Sequence of chain 1.C:
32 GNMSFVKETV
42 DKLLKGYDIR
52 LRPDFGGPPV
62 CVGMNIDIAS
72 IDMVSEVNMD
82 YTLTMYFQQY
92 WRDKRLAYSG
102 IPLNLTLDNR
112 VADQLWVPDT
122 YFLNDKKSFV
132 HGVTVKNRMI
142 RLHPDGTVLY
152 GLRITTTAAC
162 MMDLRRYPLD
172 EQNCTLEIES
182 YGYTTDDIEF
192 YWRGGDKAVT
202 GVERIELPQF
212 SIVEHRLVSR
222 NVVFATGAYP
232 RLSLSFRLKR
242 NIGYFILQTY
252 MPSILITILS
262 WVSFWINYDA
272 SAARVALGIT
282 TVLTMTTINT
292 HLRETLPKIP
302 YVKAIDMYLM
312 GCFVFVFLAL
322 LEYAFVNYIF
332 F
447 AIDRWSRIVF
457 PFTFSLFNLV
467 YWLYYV

The small molecule below binds the protein below.
Small molecule (SMILES): CC(=O)N[C@H]1[C@H](O[C@H]2[C@H](O)[C@@H](NC(C)=O)CO[C@@H]2CO)O[C@H](CO)[C@@H](O)[C@@H]1O

Binding-site contacts:
Ligand atom C5 contacts residue ASN105 of chain 1.C at 3.7 Å.
Ligand atom C4 contacts residue ASN105 of chain 1.C at 4.2 Å.
Ligand atom C6 contacts residue HIS144 of chain 1.C at 4.2 Å.
Ligand atom O7 contacts residue ASN105 of chain 1.C at 3.5 Å (h-bond).
Ligand atom C2 contacts residue ASN105 of chain 1.C at 2.5 Å.
Ligand atom C8 contacts residue ASN105 of chain 1.C at 4.2 Å.
Ligand atom N2 contacts residue ASN105 of chain 1.C at 2.9 Å (h-bond).
Ligand atom C5 contacts residue HIS144 of chain 1.C at 4.0 Å.
Ligand atom O5 contacts residue ASN105 of chain 1.C at 2.4 Å (h-bond).
Ligand atom C7 contacts residue ASN105 of chain 1.C at 3.4 Å.
Ligand atom O5 contacts residue HIS144 of chain 1.C at 3.4 Å.
Ligand atom C8 contacts residue PRO103 of chain 1.C at 3.7 Å (hydrophobic).
Ligand atom C1 contacts residue HIS144 of chain 1.C at 3.8 Å.
Ligand atom C3 contacts residue ASN105 of chain 1.C at 3.8 Å.
Ligand atom C1 contacts residue ASN105 of chain 1.C at 1.4 Å.
Ligand atom C8 contacts residue LEU104 of chain 1.C at 4.0 Å (hydrophobic).